A small-molecule ligand and the protein it binds are described below.
Small molecule (SMILES): O=C(O)CNC(=O)Cn1ccc2ccc(Br)cc21

Binding-site contacts:
Ligand atom BR contacts residue PRO177 of chain 2.A at 3.8 Å.
Ligand atom BR contacts residue LEU7 of chain 2.A at 3.7 Å.
Ligand atom BR contacts residue LEU63 of chain 2.A at 3.7 Å.
Ligand atom BR contacts residue TYR178 of chain 2.A at 3.6 Å.

Sequence of chain 2.A:
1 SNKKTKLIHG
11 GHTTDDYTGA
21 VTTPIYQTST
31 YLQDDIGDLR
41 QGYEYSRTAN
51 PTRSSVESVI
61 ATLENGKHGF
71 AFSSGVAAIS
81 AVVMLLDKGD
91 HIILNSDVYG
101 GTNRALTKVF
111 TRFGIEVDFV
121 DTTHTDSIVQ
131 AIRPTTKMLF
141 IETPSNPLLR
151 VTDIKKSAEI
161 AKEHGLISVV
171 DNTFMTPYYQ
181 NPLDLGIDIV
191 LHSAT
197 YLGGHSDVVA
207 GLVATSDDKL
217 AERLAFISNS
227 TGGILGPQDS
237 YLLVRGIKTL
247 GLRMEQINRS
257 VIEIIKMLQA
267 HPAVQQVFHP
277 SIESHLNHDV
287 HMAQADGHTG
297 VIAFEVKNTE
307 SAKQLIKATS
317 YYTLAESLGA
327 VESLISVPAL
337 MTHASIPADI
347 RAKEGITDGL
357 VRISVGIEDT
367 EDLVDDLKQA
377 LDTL